Binding-site contacts:
Ligand atom C2 contacts residue THR173 of chain 2.A at 4.2 Å.
Ligand atom O1 contacts residue HIS176 of chain 2.A at 3.2 Å (h-bond).
Ligand atom O3 contacts residue ASN157 of chain 2.A at 3.9 Å.
Ligand atom C2 contacts residue HIS155 of chain 2.A at 4.2 Å.
Ligand atom O4 contacts residue TRP272 of chain 2.A at 4.5 Å.
Ligand atom O2 contacts residue HIS155 of chain 2.A at 3.8 Å.
Ligand atom O2 contacts residue ASP172 of chain 2.A at 3.9 Å.
Ligand atom C1 contacts residue ASP172 of chain 2.A at 4.1 Å.
Ligand atom O1 contacts residue ASP172 of chain 2.A at 3.4 Å (salt-bridge).
Ligand atom C6 contacts residue ASP172 of chain 2.A at 4.0 Å.
Ligand atom O2 contacts residue THR173 of chain 2.A at 2.8 Å (h-bond).
Ligand atom C3 contacts residue TRP272 of chain 2.A at 4.4 Å (hydrophobic).
Ligand atom O6 contacts residue ASP172 of chain 2.A at 4.2 Å.
Ligand atom O3 contacts residue THR173 of chain 2.A at 4.2 Å.

The small molecule below binds the protein below.
Small molecule (SMILES): OC1C(O)C(O)C(O)C(O)C1O

Sequence of chain 2.A:
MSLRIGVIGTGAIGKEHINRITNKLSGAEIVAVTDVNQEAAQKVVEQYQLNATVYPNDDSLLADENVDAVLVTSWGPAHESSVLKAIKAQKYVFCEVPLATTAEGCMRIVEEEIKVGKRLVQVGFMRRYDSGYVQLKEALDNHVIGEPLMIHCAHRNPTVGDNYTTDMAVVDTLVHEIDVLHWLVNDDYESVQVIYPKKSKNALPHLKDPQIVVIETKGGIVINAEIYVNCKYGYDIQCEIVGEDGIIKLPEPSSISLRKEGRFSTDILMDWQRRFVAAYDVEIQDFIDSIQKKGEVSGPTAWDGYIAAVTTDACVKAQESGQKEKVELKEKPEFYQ